A small-molecule ligand and the protein it binds are described below.
Small molecule (SMILES): NC(=O)C1(Cc2ccc(OCc3cc(-c4ccccc4)nc4ccccc34)cc2)C[C@@H]1C(=O)NO

Binding-site contacts:
Ligand atom C10 contacts residue VAL220 of chain 1.B at 3.4 Å (hydrophobic).
Ligand atom C2 contacts residue PRO223 of chain 1.B at 3.2 Å (hydrophobic).
Ligand atom C9 contacts residue HIS191 of chain 1.B at 3.7 Å.
Ligand atom O2 contacts residue HIS201 of chain 1.B at 2.8 Å (h-bond).
Ligand atom N2 contacts residue GLU192 of chain 1.B at 3.0 Å (salt-bridge).
Ligand atom C8 contacts residue HIS191 of chain 1.B at 3.4 Å.
Ligand atom O4 contacts residue HIS195 of chain 1.B at 3.0 Å (h-bond).
Ligand atom O4 contacts residue ZN1 of chain 1.F at 2.1 Å.
Ligand atom N3 contacts residue GLY132 of chain 1.B at 3.2 Å (h-bond).
Ligand atom C9 contacts residue ALA225 of chain 1.B at 3.4 Å (hydrophobic).
Ligand atom C24 contacts residue GLY228 of chain 1.B at 3.6 Å.
Ligand atom O4 contacts residue GLU192 of chain 1.B at 2.7 Å (salt-bridge).
Ligand atom O1 contacts residue THR133 of chain 1.B at 3.2 Å.
Ligand atom O3 contacts residue HIS191 of chain 1.B at 3.2 Å.
Ligand atom C13 contacts residue LEU187 of chain 1.B at 3.7 Å (hydrophobic).
Ligand atom C18 contacts residue ASN233 of chain 1.B at 3.4 Å.
Ligand atom N1 contacts residue VAL226 of chain 1.B at 3.5 Å (h-bond).
Ligand atom C10 contacts residue LEU187 of chain 1.B at 3.5 Å (hydrophobic).
Ligand atom O4 contacts residue HIS191 of chain 1.B at 3.2 Å (h-bond).
Ligand atom C16 contacts residue TYR219 of chain 1.B at 3.6 Å (hydrophobic).
Ligand atom N2 contacts residue ZN1 of chain 1.F at 2.9 Å.
Ligand atom C25 contacts residue GLU184 of chain 1.B at 3.4 Å.
Ligand atom O1 contacts residue GLY135 of chain 1.B at 3.5 Å (h-bond).
Ligand atom C17 contacts residue TYR219 of chain 1.B at 3.1 Å (hydrophobic).
Ligand atom O2 contacts residue ZN1 of chain 1.F at 1.9 Å.
Ligand atom C9 contacts residue ILE224 of chain 1.B at 3.6 Å (hydrophobic).
Ligand atom O3 contacts residue LEU187 of chain 1.B at 3.5 Å (h-bond).
Ligand atom N2 contacts residue GLY135 of chain 1.B at 3.2 Å (h-bond).
Ligand atom C19 contacts residue VAL226 of chain 1.B at 3.4 Å (hydrophobic).
Ligand atom C7 contacts residue HIS191 of chain 1.B at 3.4 Å.
Ligand atom C9 contacts residue TYR222 of chain 1.B at 3.4 Å (hydrophobic).
Ligand atom O1 contacts residue LEU134 of chain 1.B at 2.6 Å (h-bond).
Ligand atom N1 contacts residue GLY228 of chain 1.B at 3.5 Å.
Ligand atom C6 contacts residue HIS191 of chain 1.B at 3.6 Å.
Ligand atom O2 contacts residue HIS191 of chain 1.B at 3.3 Å (h-bond).
Ligand atom C3 contacts residue ZN1 of chain 1.F at 2.8 Å.
Ligand atom C26 contacts residue GLU184 of chain 1.B at 3.4 Å.
Ligand atom C27 contacts residue GLU184 of chain 1.B at 3.6 Å.
Ligand atom N3 contacts residue ALA225 of chain 1.B at 3.6 Å.
Ligand atom C8 contacts residue TYR222 of chain 1.B at 3.6 Å (hydrophobic).

Sequence of chain 1.B:
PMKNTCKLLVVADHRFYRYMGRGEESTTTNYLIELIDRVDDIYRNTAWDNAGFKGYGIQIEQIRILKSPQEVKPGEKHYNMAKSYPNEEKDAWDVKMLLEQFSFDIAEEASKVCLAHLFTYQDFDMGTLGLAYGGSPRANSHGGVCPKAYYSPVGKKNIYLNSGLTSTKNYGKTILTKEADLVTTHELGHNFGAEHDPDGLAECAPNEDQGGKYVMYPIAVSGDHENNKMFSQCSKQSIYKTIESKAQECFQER